Sequence of chain 1.C:
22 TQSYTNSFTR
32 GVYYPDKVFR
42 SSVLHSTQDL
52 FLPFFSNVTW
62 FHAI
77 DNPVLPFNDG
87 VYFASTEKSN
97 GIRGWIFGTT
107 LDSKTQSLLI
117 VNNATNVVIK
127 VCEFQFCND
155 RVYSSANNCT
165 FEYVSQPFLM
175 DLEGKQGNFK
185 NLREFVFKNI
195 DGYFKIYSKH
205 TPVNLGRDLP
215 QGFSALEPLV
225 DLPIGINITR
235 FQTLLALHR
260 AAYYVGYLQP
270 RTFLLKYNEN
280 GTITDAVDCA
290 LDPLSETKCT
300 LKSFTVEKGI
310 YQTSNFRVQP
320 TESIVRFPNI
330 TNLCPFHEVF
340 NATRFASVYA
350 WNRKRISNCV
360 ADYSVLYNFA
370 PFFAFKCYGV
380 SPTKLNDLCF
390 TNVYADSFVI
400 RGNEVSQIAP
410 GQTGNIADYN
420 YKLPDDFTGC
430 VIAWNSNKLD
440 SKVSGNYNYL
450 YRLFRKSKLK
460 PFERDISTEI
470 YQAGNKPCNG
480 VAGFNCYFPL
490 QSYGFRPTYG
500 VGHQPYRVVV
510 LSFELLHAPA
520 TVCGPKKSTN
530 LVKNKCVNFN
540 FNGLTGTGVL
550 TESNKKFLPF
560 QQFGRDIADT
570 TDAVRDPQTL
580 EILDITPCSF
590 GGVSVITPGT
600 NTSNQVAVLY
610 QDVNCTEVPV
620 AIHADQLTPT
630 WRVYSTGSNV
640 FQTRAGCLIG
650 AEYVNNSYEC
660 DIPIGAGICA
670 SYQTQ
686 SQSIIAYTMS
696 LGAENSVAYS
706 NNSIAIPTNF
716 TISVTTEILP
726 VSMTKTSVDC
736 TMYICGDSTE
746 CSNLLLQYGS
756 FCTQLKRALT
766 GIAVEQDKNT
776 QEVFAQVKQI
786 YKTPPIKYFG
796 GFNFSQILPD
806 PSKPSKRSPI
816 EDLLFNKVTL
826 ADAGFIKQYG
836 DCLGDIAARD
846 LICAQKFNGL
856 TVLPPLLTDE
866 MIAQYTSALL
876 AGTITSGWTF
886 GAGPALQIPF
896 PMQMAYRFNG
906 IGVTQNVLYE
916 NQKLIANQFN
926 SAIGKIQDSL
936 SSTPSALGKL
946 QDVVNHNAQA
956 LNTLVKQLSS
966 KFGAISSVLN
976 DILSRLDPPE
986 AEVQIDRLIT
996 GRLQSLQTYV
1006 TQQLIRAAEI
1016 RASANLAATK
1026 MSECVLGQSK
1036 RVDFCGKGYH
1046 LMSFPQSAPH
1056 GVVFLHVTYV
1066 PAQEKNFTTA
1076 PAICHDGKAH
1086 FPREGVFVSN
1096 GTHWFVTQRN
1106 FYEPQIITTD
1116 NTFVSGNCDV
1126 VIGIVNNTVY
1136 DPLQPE

A small-molecule ligand and the protein it binds are described below.
Small molecule (SMILES): CC(=O)N[C@@H]1[C@@H](O)[C@H](O)[C@@H](CO)O[C@H]1O

Sequence of chain 1.A:
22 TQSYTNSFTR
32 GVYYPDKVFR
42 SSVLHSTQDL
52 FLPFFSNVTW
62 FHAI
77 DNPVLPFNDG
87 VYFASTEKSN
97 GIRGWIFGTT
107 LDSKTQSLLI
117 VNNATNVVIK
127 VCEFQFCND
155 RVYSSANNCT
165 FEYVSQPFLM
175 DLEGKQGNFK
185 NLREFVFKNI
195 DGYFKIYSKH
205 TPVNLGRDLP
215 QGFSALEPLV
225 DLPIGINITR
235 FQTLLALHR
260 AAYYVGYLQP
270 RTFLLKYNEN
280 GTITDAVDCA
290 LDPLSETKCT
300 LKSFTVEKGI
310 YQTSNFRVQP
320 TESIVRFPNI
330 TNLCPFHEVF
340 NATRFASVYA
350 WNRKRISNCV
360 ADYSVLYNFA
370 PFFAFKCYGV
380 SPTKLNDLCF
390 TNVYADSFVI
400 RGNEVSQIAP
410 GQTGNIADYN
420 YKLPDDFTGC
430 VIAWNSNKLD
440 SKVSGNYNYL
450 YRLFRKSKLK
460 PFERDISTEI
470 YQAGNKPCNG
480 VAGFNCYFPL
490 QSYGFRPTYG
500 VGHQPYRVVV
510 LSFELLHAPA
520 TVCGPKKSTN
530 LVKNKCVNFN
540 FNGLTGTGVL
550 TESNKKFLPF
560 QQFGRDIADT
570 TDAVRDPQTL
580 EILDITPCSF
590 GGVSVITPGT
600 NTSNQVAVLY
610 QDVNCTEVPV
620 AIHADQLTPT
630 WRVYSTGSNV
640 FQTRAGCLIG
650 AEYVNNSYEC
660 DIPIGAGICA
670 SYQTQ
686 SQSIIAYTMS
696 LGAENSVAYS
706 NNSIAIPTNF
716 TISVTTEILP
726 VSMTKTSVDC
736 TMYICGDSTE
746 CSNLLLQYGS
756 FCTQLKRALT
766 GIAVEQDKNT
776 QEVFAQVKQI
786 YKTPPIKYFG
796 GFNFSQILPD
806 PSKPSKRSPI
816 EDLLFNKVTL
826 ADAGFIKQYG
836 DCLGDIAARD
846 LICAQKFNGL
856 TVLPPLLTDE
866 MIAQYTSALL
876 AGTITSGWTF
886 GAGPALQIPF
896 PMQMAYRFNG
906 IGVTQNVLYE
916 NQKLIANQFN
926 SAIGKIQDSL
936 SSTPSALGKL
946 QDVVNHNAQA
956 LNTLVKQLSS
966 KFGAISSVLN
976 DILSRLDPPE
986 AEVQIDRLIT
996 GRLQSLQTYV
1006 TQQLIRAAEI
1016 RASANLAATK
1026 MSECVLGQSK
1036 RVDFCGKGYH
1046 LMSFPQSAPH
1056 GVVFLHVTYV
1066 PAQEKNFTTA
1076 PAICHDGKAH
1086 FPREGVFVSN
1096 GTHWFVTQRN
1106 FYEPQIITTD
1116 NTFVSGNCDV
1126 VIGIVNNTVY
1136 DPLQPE

Binding-site contacts:
Ligand atom C5 contacts residue ALA703 of chain 1.A at 4.0 Å (hydrophobic).
Ligand atom C3 contacts residue ASN1071 of chain 1.A at 3.8 Å.
Ligand atom C5 contacts residue ASN1071 of chain 1.A at 3.7 Å.
Ligand atom C8 contacts residue LYS1070 of chain 1.A at 4.4 Å.
Ligand atom C4 contacts residue ASN1071 of chain 1.A at 4.2 Å.
Ligand atom C1 contacts residue GLN892 of chain 1.C at 4.4 Å.
Ligand atom C2 contacts residue ASN1071 of chain 1.A at 2.5 Å.
Ligand atom O4 contacts residue ALA703 of chain 1.A at 4.4 Å.
Ligand atom N2 contacts residue ASN1071 of chain 1.A at 2.9 Å (h-bond).
Ligand atom C6 contacts residue ALA703 of chain 1.A at 4.4 Å (hydrophobic).
Ligand atom O5 contacts residue ASN1071 of chain 1.A at 2.4 Å (h-bond).
Ligand atom C7 contacts residue ASN1071 of chain 1.A at 3.8 Å.
Ligand atom C1 contacts residue ASN1071 of chain 1.A at 1.4 Å.
Ligand atom O7 contacts residue ASN1071 of chain 1.A at 4.2 Å.
Ligand atom C8 contacts residue ASN1071 of chain 1.A at 4.4 Å.
Ligand atom C8 contacts residue GLU1069 of chain 1.A at 3.4 Å.